Sequence of chain 2.A:
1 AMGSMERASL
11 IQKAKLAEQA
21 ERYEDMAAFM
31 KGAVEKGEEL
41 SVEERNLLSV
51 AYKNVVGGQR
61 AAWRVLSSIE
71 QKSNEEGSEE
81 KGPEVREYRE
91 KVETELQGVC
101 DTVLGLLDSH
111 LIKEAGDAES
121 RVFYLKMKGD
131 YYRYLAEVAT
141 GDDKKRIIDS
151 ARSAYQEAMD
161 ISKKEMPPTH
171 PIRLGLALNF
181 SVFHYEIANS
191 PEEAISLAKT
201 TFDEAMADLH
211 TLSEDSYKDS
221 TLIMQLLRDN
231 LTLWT

Sequence of chain 2.B:
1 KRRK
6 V

Binding-site contacts:
Ligand atom CAD contacts residue VAL6 of chain 2.B at 4.2 Å (hydrophobic).
Ligand atom CAO contacts residue SER49 of chain 2.A at 3.8 Å.
Ligand atom CAI contacts residue VAL6 of chain 2.B at 4.4 Å (hydrophobic).
Ligand atom CAJ contacts residue PRO171 of chain 2.A at 4.3 Å (hydrophobic).
Ligand atom CAI contacts residue ILE223 of chain 2.A at 4.0 Å (hydrophobic).
Ligand atom CAA contacts residue ILE172 of chain 2.A at 4.4 Å (hydrophobic).
Ligand atom CAP contacts residue SER49 of chain 2.A at 4.2 Å.
Ligand atom CAX contacts residue ILE223 of chain 2.A at 3.8 Å (hydrophobic).
Ligand atom CAC contacts residue VAL6 of chain 2.B at 4.4 Å (hydrophobic).
Ligand atom CAA contacts residue PRO171 of chain 2.A at 4.2 Å (hydrophobic).
Ligand atom CAO contacts residue ASN46 of chain 2.A at 3.6 Å.
Ligand atom CAI contacts residue PRO171 of chain 2.A at 3.5 Å (hydrophobic).
Ligand atom CAK contacts residue LYS126 of chain 2.A at 3.9 Å.
Ligand atom CAQ contacts residue ASN46 of chain 2.A at 3.6 Å.
Ligand atom CAM contacts residue VAL6 of chain 2.B at 4.0 Å (hydrophobic).
Ligand atom OAU contacts residue PHE123 of chain 2.A at 4.1 Å.
Ligand atom CAY contacts residue MET127 of chain 2.A at 3.4 Å (hydrophobic).
Ligand atom CAY contacts residue PHE123 of chain 2.A at 3.5 Å (hydrophobic).
Ligand atom CAI contacts residue ILE172 of chain 2.A at 4.1 Å (hydrophobic).
Ligand atom OAR contacts residue PRO171 of chain 2.A at 4.0 Å.
Ligand atom CAQ contacts residue PHE123 of chain 2.A at 3.8 Å (hydrophobic).
Ligand atom CAB contacts residue ILE223 of chain 2.A at 4.4 Å (hydrophobic).
Ligand atom CAJ contacts residue ILE172 of chain 2.A at 4.1 Å (hydrophobic).
Ligand atom CAX contacts residue LEU222 of chain 2.A at 4.0 Å (hydrophobic).
Ligand atom CAL contacts residue VAL50 of chain 2.A at 4.1 Å (hydrophobic).
Ligand atom CAP contacts residue PHE123 of chain 2.A at 3.6 Å (hydrophobic).
Ligand atom CAI contacts residue GLY175 of chain 2.A at 4.3 Å.
Ligand atom CAY contacts residue LYS126 of chain 2.A at 3.6 Å.
Ligand atom CAP contacts residue LYS126 of chain 2.A at 3.8 Å.
Ligand atom OAT contacts residue VAL6 of chain 2.B at 2.9 Å (h-bond).
Ligand atom CAG contacts residue ASN46 of chain 2.A at 4.5 Å.
Ligand atom CAH contacts residue PRO171 of chain 2.A at 4.2 Å (hydrophobic).
Ligand atom OAT contacts residue LYS126 of chain 2.A at 3.0 Å (salt-bridge).
Ligand atom CAO contacts residue VAL50 of chain 2.A at 3.9 Å (hydrophobic).
Ligand atom CAX contacts residue VAL6 of chain 2.B at 4.0 Å (hydrophobic).
Ligand atom CAD contacts residue SER49 of chain 2.A at 4.1 Å.
Ligand atom CAQ contacts residue ILE172 of chain 2.A at 3.9 Å (hydrophobic).
Ligand atom OAU contacts residue LYS126 of chain 2.A at 2.9 Å (salt-bridge).
Ligand atom CAK contacts residue VAL6 of chain 2.B at 4.0 Å (hydrophobic).
Ligand atom CAJ contacts residue LYS126 of chain 2.A at 3.9 Å.

This protein binds this small molecule.
Small molecule (SMILES): COC[C@@]1(O)CC[C@@H]2/C1=C\[C@@]1(C)CCC(C(C)C)=C1[C@@H](O)[C@H](O)[C@@H]2C